This small molecule binds to this protein.
Small molecule (SMILES): CC(=O)N[C@@H]1[C@@H](O)[C@H](O)[C@@H](CO)O[C@H]1O

Sequence of chain 1.F:
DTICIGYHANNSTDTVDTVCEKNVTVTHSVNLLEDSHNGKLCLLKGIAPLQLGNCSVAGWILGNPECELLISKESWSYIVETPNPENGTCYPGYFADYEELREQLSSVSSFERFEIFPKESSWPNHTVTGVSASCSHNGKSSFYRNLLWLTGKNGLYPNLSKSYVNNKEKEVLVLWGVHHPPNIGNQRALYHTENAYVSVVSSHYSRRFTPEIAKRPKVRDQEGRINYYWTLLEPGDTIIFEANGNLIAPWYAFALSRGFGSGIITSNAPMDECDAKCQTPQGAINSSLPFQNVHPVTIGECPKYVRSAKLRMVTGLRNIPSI

Binding-site contacts:
Ligand atom C4 contacts residue ASN23 of chain 1.F at 4.2 Å.
Ligand atom N2 contacts residue ASN23 of chain 1.F at 2.9 Å (h-bond).
Ligand atom O7 contacts residue ASN23 of chain 1.F at 3.1 Å (h-bond).
Ligand atom C1 contacts residue ASN23 of chain 1.F at 1.4 Å.
Ligand atom C7 contacts residue ASN23 of chain 1.F at 3.2 Å.
Ligand atom C5 contacts residue ASN23 of chain 1.F at 3.7 Å.
Ligand atom C3 contacts residue ASN23 of chain 1.F at 3.8 Å.
Ligand atom C8 contacts residue ASN23 of chain 1.F at 4.2 Å.
Ligand atom O5 contacts residue ASN23 of chain 1.F at 2.4 Å (h-bond).
Ligand atom C2 contacts residue ASN23 of chain 1.F at 2.5 Å.